Sequence of chain 1.I:
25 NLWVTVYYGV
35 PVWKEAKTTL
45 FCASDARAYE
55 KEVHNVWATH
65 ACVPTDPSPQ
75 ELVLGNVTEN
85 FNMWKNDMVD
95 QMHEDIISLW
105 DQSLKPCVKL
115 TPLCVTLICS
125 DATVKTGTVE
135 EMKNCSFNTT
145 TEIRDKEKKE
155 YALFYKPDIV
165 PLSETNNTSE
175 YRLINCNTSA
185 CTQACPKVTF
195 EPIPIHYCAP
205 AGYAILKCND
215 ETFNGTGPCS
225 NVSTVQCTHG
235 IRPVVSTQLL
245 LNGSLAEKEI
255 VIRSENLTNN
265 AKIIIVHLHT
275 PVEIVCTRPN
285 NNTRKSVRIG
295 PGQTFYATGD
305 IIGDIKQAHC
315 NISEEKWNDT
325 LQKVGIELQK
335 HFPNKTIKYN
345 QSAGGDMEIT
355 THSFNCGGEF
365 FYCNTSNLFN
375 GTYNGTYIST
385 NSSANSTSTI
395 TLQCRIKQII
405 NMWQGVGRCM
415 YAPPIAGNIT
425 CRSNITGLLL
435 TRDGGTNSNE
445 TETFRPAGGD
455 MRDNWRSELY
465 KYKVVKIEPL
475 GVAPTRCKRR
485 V

Binding-site contacts:
Ligand atom C1 contacts residue ARG176 of chain 1.I at 3.7 Å.
Ligand atom C5 contacts residue ASN181 of chain 1.I at 3.7 Å.
Ligand atom C2 contacts residue ASN181 of chain 1.I at 2.5 Å.
Ligand atom C3 contacts residue ASN181 of chain 1.I at 3.8 Å.
Ligand atom C6 contacts residue VAL164 of chain 1.I at 3.8 Å (hydrophobic).
Ligand atom O5 contacts residue ARG176 of chain 1.I at 2.8 Å (salt-bridge).
Ligand atom C1 contacts residue ASN181 of chain 1.I at 1.4 Å.
Ligand atom N2 contacts residue THR182 of chain 1.I at 4.1 Å.
Ligand atom N2 contacts residue ASN181 of chain 1.I at 2.9 Å (h-bond).
Ligand atom C8 contacts residue ASN181 of chain 1.I at 4.3 Å.
Ligand atom C5 contacts residue ARG176 of chain 1.I at 3.6 Å.
Ligand atom C1 contacts residue THR182 of chain 1.I at 4.3 Å.
Ligand atom C7 contacts residue ASN181 of chain 1.I at 3.3 Å.
Ligand atom O6 contacts residue ARG176 of chain 1.I at 3.9 Å.
Ligand atom O6 contacts residue VAL164 of chain 1.I at 4.2 Å.
Ligand atom O5 contacts residue ASN181 of chain 1.I at 2.4 Å (h-bond).
Ligand atom C8 contacts residue VAL164 of chain 1.I at 3.8 Å (hydrophobic).
Ligand atom O7 contacts residue ASN181 of chain 1.I at 3.3 Å (h-bond).
Ligand atom C4 contacts residue ASN181 of chain 1.I at 4.2 Å.
Ligand atom C6 contacts residue ARG176 of chain 1.I at 3.4 Å.

This protein binds this small molecule.
Small molecule (SMILES): CC(=O)N[C@H]1[C@H](O[C@H]2[C@H](O)[C@@H](NC(C)=O)CO[C@@H]2CO)O[C@H](CO)[C@@H](O)[C@@H]1O